Binding-site contacts:
Ligand atom C1 contacts residue THR84 of chain 1.A at 3.5 Å.
Ligand atom C6 contacts residue PRO149 of chain 1.A at 4.2 Å (hydrophobic).
Ligand atom O5 contacts residue LEU75 of chain 1.A at 4.3 Å.
Ligand atom C8 contacts residue PRO149 of chain 1.A at 3.6 Å (hydrophobic).
Ligand atom O6 contacts residue LEU75 of chain 1.A at 4.0 Å.
Ligand atom C5 contacts residue THR84 of chain 1.A at 3.9 Å.
Ligand atom C1 contacts residue ASN82 of chain 1.A at 1.4 Å.
Ligand atom C7 contacts residue PRO149 of chain 1.A at 4.3 Å (hydrophobic).
Ligand atom C3 contacts residue ARG152 of chain 1.A at 4.0 Å.
Ligand atom C7 contacts residue SER22 of chain 1.A at 4.0 Å.
Ligand atom N2 contacts residue ASN82 of chain 1.A at 2.9 Å (h-bond).
Ligand atom C4 contacts residue ASN82 of chain 1.A at 4.2 Å.
Ligand atom C5 contacts residue ASN82 of chain 1.A at 3.6 Å.
Ligand atom O3 contacts residue ARG152 of chain 1.A at 4.4 Å.
Ligand atom C8 contacts residue SER22 of chain 1.A at 3.2 Å.
Ligand atom O6 contacts residue GLY76 of chain 1.A at 3.4 Å (h-bond).
Ligand atom C2 contacts residue ASN82 of chain 1.A at 2.5 Å.
Ligand atom O7 contacts residue SER22 of chain 1.A at 4.0 Å.
Ligand atom O5 contacts residue GLY76 of chain 1.A at 3.7 Å.
Ligand atom C6 contacts residue GLY76 of chain 1.A at 4.0 Å.
Ligand atom O4 contacts residue ARG152 of chain 1.A at 3.8 Å.
Ligand atom O5 contacts residue THR84 of chain 1.A at 3.8 Å.
Ligand atom O7 contacts residue ASN82 of chain 1.A at 4.0 Å.
Ligand atom C8 contacts residue LEU75 of chain 1.A at 3.6 Å (hydrophobic).
Ligand atom O5 contacts residue ASN82 of chain 1.A at 2.4 Å (h-bond).
Ligand atom C6 contacts residue LEU75 of chain 1.A at 3.7 Å (hydrophobic).
Ligand atom C3 contacts residue ASN82 of chain 1.A at 3.8 Å.
Ligand atom C7 contacts residue ASN82 of chain 1.A at 3.6 Å.

A small-molecule ligand and the protein it binds are described below.
Small molecule (SMILES): CC(=O)N[C@H]1[C@H](O[C@H]2[C@H](O)[C@@H](NC(C)=O)CO[C@@H]2CO)O[C@H](CO)[C@@H](O[C@@H]2O[C@H](CO[C@H]3O[C@H](CO)[C@@H](O)[C@H](O)[C@@H]3O)[C@@H](O)[C@H](O)[C@@H]2O)[C@@H]1O

Sequence of chain 1.A:
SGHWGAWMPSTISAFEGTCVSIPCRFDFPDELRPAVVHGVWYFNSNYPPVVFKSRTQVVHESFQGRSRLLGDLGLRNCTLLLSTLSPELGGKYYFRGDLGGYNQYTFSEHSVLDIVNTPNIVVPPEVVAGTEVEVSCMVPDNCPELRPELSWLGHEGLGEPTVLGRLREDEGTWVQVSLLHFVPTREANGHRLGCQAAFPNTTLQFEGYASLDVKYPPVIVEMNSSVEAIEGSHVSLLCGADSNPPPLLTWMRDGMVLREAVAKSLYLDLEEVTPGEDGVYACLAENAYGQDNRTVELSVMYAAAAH